A protein and the small-molecule ligand that binds it are described below.
Small molecule (SMILES): CC(=O)N[C@H]1[C@H]([C@H](O)[C@H](O)CO)O[C@@](O[C@H]2[C@@H](O)[C@@H](CO)OC[C@@H]2O)(C(=O)O)C[C@@H]1O

Sequence of chain 1.K:
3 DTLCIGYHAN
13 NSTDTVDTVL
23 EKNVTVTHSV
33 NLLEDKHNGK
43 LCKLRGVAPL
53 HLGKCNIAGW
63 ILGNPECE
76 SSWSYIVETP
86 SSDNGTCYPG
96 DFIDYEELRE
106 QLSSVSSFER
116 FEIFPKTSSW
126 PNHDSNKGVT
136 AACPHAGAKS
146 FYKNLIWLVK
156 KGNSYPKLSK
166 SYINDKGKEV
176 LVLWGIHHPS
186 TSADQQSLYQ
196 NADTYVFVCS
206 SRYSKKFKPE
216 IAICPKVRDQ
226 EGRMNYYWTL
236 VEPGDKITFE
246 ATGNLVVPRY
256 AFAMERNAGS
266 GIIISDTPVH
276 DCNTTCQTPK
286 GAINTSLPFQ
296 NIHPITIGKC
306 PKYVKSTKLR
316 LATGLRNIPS

Binding-site contacts:
Ligand atom O9 contacts residue HIS182 of chain 1.K at 3.3 Å (h-bond).
Ligand atom C8 contacts residue TYR93 of chain 1.K at 3.7 Å (hydrophobic).
Ligand atom O1B contacts residue THR135 of chain 1.K at 3.1 Å (h-bond).
Ligand atom O1B contacts residue GLN225 of chain 1.K at 4.0 Å.
Ligand atom O8 contacts residue TYR93 of chain 1.K at 2.7 Å (h-bond).
Ligand atom C4 contacts residue LYS144 of chain 1.K at 3.6 Å.
Ligand atom C11 contacts residue LYS132 of chain 1.K at 3.0 Å.
Ligand atom C7 contacts residue TRP152 of chain 1.K at 3.9 Å (hydrophobic).
Ligand atom O4 contacts residue LYS144 of chain 1.K at 2.9 Å (salt-bridge).
Ligand atom O8 contacts residue TRP152 of chain 1.K at 3.8 Å.
Ligand atom C1 contacts residue THR135 of chain 1.K at 3.2 Å.
Ligand atom C10 contacts residue VAL134 of chain 1.K at 3.7 Å (hydrophobic).
Ligand atom C9 contacts residue TYR93 of chain 1.K at 3.5 Å (hydrophobic).
Ligand atom C10 contacts residue TRP152 of chain 1.K at 4.3 Å (hydrophobic).
Ligand atom C1 contacts residue GLN225 of chain 1.K at 3.7 Å.
Ligand atom O9 contacts residue PRO184 of chain 1.K at 4.2 Å.
Ligand atom N5 contacts residue TRP152 of chain 1.K at 4.3 Å.
Ligand atom O1A contacts residue ALA136 of chain 1.K at 4.2 Å.
Ligand atom O9 contacts residue TYR93 of chain 1.K at 2.9 Å (h-bond).
Ligand atom C9 contacts residue HIS182 of chain 1.K at 3.5 Å.
Ligand atom C10 contacts residue LYS132 of chain 1.K at 3.9 Å.
Ligand atom C4 contacts residue VAL134 of chain 1.K at 3.7 Å (hydrophobic).
Ligand atom O1A contacts residue THR135 of chain 1.K at 2.5 Å (h-bond).
Ligand atom C5 contacts residue VAL134 of chain 1.K at 3.8 Å (hydrophobic).
Ligand atom C8 contacts residue TRP152 of chain 1.K at 4.2 Å (hydrophobic).
Ligand atom C11 contacts residue GLY133 of chain 1.K at 3.9 Å.
Ligand atom O1A contacts residue GLN225 of chain 1.K at 3.0 Å (h-bond).
Ligand atom N5 contacts residue VAL134 of chain 1.K at 2.9 Å (h-bond).
Ligand atom C9 contacts residue LEU193 of chain 1.K at 4.1 Å (hydrophobic).
Ligand atom C11 contacts residue VAL134 of chain 1.K at 3.5 Å (hydrophobic).
Ligand atom O10 contacts residue LEU193 of chain 1.K at 3.8 Å.
Ligand atom C11 contacts residue TRP152 of chain 1.K at 3.9 Å (hydrophobic).
Ligand atom O8 contacts residue GLN225 of chain 1.K at 3.3 Å (h-bond).
Ligand atom O7 contacts residue LEU193 of chain 1.K at 3.7 Å.
Ligand atom C9 contacts residue TRP152 of chain 1.K at 4.2 Å (hydrophobic).
Ligand atom O4 contacts residue ASP224 of chain 1.K at 4.2 Å.
Ligand atom O1B contacts residue ALA136 of chain 1.K at 2.7 Å (h-bond).
Ligand atom O4 contacts residue VAL134 of chain 1.K at 4.2 Å.
Ligand atom C3 contacts residue LYS144 of chain 1.K at 3.5 Å.
Ligand atom C1 contacts residue ALA136 of chain 1.K at 3.8 Å (hydrophobic).